Sequence of chain 1.A:
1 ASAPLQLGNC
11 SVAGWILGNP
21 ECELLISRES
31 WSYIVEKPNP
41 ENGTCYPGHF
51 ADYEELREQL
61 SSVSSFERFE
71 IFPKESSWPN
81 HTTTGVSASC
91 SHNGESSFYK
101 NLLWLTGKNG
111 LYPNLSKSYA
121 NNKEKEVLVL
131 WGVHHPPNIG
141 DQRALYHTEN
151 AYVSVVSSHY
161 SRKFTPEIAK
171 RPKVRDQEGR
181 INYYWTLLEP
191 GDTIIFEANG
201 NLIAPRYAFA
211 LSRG

The small molecule below binds the protein below.
Small molecule (SMILES): CC(=O)N[C@H]1[C@H](O[C@H]2[C@H](O)[C@@H](NC(C)=O)CO[C@@H]2CO)O[C@H](CO)[C@@H](O[C@@H]2O[C@H](CO)[C@@H](O)[C@H](O)[C@@H]2O)[C@@H]1O

Binding-site contacts:
Ligand atom C8 contacts residue ARG175 of chain 1.A at 4.0 Å.
Ligand atom C5 contacts residue ASN42 of chain 1.A at 3.7 Å.
Ligand atom C6 contacts residue GLU41 of chain 1.A at 3.9 Å.
Ligand atom C7 contacts residue ARG175 of chain 1.A at 3.5 Å.
Ligand atom C7 contacts residue ASN19 of chain 1.A at 3.8 Å.
Ligand atom N2 contacts residue ASN42 of chain 1.A at 3.0 Å (h-bond).
Ligand atom O6 contacts residue ARG175 of chain 1.A at 3.4 Å (salt-bridge).
Ligand atom N2 contacts residue ARG175 of chain 1.A at 3.6 Å.
Ligand atom C8 contacts residue NAG2 of chain 1.D at 3.5 Å.
Ligand atom N2 contacts residue GLU21 of chain 1.A at 3.6 Å.
Ligand atom C8 contacts residue PRO20 of chain 1.A at 4.4 Å (hydrophobic).
Ligand atom O5 contacts residue ASN42 of chain 1.A at 2.4 Å (h-bond).
Ligand atom C7 contacts residue ASN42 of chain 1.A at 3.4 Å.
Ligand atom O7 contacts residue CYS45 of chain 1.A at 3.6 Å.
Ligand atom C2 contacts residue ASN42 of chain 1.A at 2.6 Å.
Ligand atom C2 contacts residue GLU21 of chain 1.A at 4.3 Å.
Ligand atom C7 contacts residue CYS45 of chain 1.A at 4.0 Å (hydrophobic).
Ligand atom C8 contacts residue SER91 of chain 1.A at 3.6 Å.
Ligand atom O3 contacts residue ARG175 of chain 1.A at 3.0 Å (salt-bridge).
Ligand atom C4 contacts residue ASN42 of chain 1.A at 4.1 Å.
Ligand atom O7 contacts residue ASN19 of chain 1.A at 3.2 Å (h-bond).
Ligand atom O5 contacts residue GLU41 of chain 1.A at 3.8 Å.
Ligand atom C8 contacts residue SER89 of chain 1.A at 4.3 Å.
Ligand atom C3 contacts residue ARG175 of chain 1.A at 4.1 Å.
Ligand atom O7 contacts residue ASN42 of chain 1.A at 3.3 Å.
Ligand atom C6 contacts residue ASN42 of chain 1.A at 4.3 Å.
Ligand atom C6 contacts residue ARG175 of chain 1.A at 4.0 Å.
Ligand atom O7 contacts residue ARG175 of chain 1.A at 3.6 Å (salt-bridge).
Ligand atom C8 contacts residue ASN19 of chain 1.A at 3.4 Å.
Ligand atom O6 contacts residue GLU41 of chain 1.A at 3.6 Å.
Ligand atom O5 contacts residue ARG175 of chain 1.A at 4.3 Å.
Ligand atom C1 contacts residue GLU21 of chain 1.A at 4.1 Å.
Ligand atom C3 contacts residue ASN42 of chain 1.A at 3.9 Å.
Ligand atom C1 contacts residue ASN42 of chain 1.A at 1.5 Å.
Ligand atom C8 contacts residue GLU21 of chain 1.A at 4.4 Å.
Ligand atom C8 contacts residue CYS90 of chain 1.A at 4.2 Å (hydrophobic).
Ligand atom O6 contacts residue ASN42 of chain 1.A at 4.3 Å.
Ligand atom C7 contacts residue GLU21 of chain 1.A at 4.4 Å.
Ligand atom C2 contacts residue ARG175 of chain 1.A at 4.0 Å.
Ligand atom C8 contacts residue CYS45 of chain 1.A at 3.7 Å (hydrophobic).